Sequence of chain 51.A:
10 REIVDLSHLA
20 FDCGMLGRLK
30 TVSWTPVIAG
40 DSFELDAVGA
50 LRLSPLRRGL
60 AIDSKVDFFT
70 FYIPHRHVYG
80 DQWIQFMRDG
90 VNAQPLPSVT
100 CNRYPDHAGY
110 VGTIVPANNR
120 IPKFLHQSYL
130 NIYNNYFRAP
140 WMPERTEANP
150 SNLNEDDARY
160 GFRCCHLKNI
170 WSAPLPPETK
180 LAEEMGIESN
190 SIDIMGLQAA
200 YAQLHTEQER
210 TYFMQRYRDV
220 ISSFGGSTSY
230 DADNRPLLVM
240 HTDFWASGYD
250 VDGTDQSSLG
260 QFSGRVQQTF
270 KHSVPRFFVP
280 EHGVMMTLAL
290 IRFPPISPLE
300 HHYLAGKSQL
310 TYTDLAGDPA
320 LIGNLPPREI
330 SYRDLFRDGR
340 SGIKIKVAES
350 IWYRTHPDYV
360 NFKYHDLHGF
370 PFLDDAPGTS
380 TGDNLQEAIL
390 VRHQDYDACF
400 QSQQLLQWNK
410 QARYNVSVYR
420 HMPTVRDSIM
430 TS

Binding-site contacts:
Ligand atom O3' contacts residue PHE277 of chain 51.A at 4.1 Å.
Ligand atom C2' contacts residue DC1 of chain 56.F at 1.2 Å.
Ligand atom C2' contacts residue PHE277 of chain 51.A at 2.8 Å (hydrophobic).
Ligand atom OP1 contacts residue ARG10 of chain 51.A at 3.8 Å.
Ligand atom C5' contacts residue DC1 of chain 56.F at 1.4 Å.
Ligand atom C1' contacts residue DC1 of chain 56.F at 1.3 Å.
Ligand atom O4' contacts residue DC1 of chain 56.F at 0.3 Å (h-bond).
Ligand atom C3' contacts residue DC1 of chain 56.F at 0.8 Å.
Ligand atom OP1 contacts residue PHE277 of chain 51.A at 4.1 Å.
Ligand atom C4' contacts residue DC1 of chain 56.F at 1.2 Å.
Ligand atom O5' contacts residue DC1 of chain 56.F at 1.2 Å (h-bond).
Ligand atom O3' contacts residue DC1 of chain 56.F at 1.1 Å (h-bond).
Ligand atom OP2 contacts residue DC1 of chain 56.F at 1.0 Å.
Ligand atom C1' contacts residue PHE277 of chain 51.A at 3.9 Å (hydrophobic).
Ligand atom C3' contacts residue PHE277 of chain 51.A at 3.6 Å (hydrophobic).
Ligand atom P contacts residue DC1 of chain 56.F at 1.1 Å.
Ligand atom OP1 contacts residue DC1 of chain 56.F at 0.4 Å (h-bond).

This protein binds this small molecule.
Small molecule (SMILES): Nc1ccn([C@H]2C[C@H](O)[C@@H](COP(=O)(O)O)O2)c(=O)n1